This protein binds this small molecule.
Small molecule (SMILES): CC(=O)N[C@H]1[C@H](O[C@H]2[C@H](O)[C@@H](NC(C)=O)CO[C@@H]2CO)O[C@H](CO)[C@@H](O)[C@@H]1O

Sequence of chain 1.D:
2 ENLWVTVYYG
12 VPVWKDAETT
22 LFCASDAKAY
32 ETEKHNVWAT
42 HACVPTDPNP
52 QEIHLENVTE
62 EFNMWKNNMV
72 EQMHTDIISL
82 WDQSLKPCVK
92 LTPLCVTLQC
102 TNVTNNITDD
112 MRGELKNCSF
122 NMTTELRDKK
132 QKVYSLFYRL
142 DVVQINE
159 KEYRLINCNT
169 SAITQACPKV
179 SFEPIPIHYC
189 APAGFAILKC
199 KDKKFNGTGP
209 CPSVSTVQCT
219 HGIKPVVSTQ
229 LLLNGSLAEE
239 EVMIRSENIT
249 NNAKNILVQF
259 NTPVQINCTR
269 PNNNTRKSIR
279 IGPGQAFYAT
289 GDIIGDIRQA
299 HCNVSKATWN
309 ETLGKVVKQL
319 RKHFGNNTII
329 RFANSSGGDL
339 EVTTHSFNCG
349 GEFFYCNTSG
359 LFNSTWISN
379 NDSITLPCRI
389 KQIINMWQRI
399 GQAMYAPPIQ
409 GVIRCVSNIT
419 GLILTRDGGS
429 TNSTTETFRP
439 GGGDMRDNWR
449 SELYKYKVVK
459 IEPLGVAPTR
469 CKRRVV

Sequence of chain 1.E:
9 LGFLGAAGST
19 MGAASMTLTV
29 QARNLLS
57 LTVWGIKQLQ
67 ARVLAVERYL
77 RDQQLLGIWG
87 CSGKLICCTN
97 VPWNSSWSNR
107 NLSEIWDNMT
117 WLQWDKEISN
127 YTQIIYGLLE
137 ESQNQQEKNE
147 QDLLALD

Binding-site contacts:
Ligand atom C5 contacts residue ASN58 of chain 1.D at 3.5 Å.
Ligand atom C2 contacts residue GLY16 of chain 1.E at 3.8 Å.
Ligand atom O3 contacts residue ASN58 of chain 1.D at 4.5 Å.
Ligand atom C1 contacts residue ASN58 of chain 1.D at 1.5 Å.
Ligand atom C6 contacts residue ASN58 of chain 1.D at 4.4 Å.
Ligand atom O7 contacts residue ASN114 of chain 1.E at 4.1 Å.
Ligand atom C7 contacts residue ASN58 of chain 1.D at 3.2 Å.
Ligand atom C1 contacts residue GLY16 of chain 1.E at 4.0 Å.
Ligand atom O6 contacts residue ASN58 of chain 1.D at 4.2 Å.
Ligand atom O5 contacts residue ASN58 of chain 1.D at 2.1 Å (h-bond).
Ligand atom N2 contacts residue ASN58 of chain 1.D at 2.7 Å (h-bond).
Ligand atom C8 contacts residue ASN58 of chain 1.D at 4.4 Å.
Ligand atom N2 contacts residue GLY16 of chain 1.E at 4.5 Å.
Ligand atom C7 contacts residue GLY16 of chain 1.E at 4.3 Å.
Ligand atom C2 contacts residue ASN58 of chain 1.D at 2.2 Å.
Ligand atom O7 contacts residue GLU57 of chain 1.D at 2.4 Å (salt-bridge).
Ligand atom C4 contacts residue ASN58 of chain 1.D at 4.0 Å.
Ligand atom O7 contacts residue THR18 of chain 1.E at 4.2 Å.
Ligand atom O7 contacts residue GLY16 of chain 1.E at 3.4 Å (h-bond).
Ligand atom O7 contacts residue ASN58 of chain 1.D at 3.3 Å (h-bond).
Ligand atom C8 contacts residue GLU57 of chain 1.D at 2.5 Å.
Ligand atom O5 contacts residue GLY16 of chain 1.E at 3.8 Å.
Ligand atom C7 contacts residue GLU57 of chain 1.D at 2.8 Å.
Ligand atom C3 contacts residue ASN58 of chain 1.D at 3.5 Å.
Ligand atom N2 contacts residue GLU57 of chain 1.D at 4.1 Å.
Ligand atom C8 contacts residue THR18 of chain 1.E at 4.3 Å.
Ligand atom O7 contacts residue ASP113 of chain 1.E at 3.7 Å.